Sequence of chain 1.A:
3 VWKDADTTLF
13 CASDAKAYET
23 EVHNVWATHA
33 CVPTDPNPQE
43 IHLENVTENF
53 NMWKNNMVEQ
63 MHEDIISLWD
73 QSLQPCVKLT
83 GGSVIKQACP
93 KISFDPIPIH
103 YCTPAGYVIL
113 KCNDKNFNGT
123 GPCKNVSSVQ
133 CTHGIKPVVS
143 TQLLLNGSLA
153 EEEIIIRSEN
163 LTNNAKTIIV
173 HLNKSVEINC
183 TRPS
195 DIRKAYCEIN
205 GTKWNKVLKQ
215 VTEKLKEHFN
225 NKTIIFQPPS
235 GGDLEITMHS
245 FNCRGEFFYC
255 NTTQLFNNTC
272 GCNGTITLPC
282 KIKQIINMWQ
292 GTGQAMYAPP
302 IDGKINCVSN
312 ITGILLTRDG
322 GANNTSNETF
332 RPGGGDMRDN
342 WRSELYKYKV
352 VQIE

Binding-site contacts:
Ligand atom O6 contacts residue PRO124 of chain 1.A at 3.6 Å.
Ligand atom C3 contacts residue ASN120 of chain 1.A at 3.8 Å.
Ligand atom C6 contacts residue THR122 of chain 1.A at 4.2 Å.
Ligand atom O6 contacts residue GLY123 of chain 1.A at 4.2 Å.
Ligand atom O7 contacts residue ILE158 of chain 1.A at 4.2 Å.
Ligand atom C1 contacts residue ASN120 of chain 1.A at 1.4 Å.
Ligand atom C8 contacts residue SER160 of chain 1.A at 3.9 Å.
Ligand atom C3 contacts residue THR122 of chain 1.A at 4.3 Å.
Ligand atom C4 contacts residue ASN120 of chain 1.A at 4.2 Å.
Ligand atom C8 contacts residue ASN120 of chain 1.A at 4.2 Å.
Ligand atom O5 contacts residue THR122 of chain 1.A at 3.6 Å.
Ligand atom C1 contacts residue THR122 of chain 1.A at 3.8 Å.
Ligand atom O7 contacts residue ASN120 of chain 1.A at 2.9 Å (h-bond).
Ligand atom N2 contacts residue THR122 of chain 1.A at 4.5 Å.
Ligand atom C7 contacts residue ASN120 of chain 1.A at 3.0 Å.
Ligand atom C7 contacts residue ILE158 of chain 1.A at 4.3 Å (hydrophobic).
Ligand atom C2 contacts residue THR122 of chain 1.A at 4.5 Å.
Ligand atom C8 contacts residue LEU163 of chain 1.A at 4.2 Å (hydrophobic).
Ligand atom C8 contacts residue ILE158 of chain 1.A at 3.8 Å (hydrophobic).
Ligand atom N2 contacts residue ASN120 of chain 1.A at 2.8 Å (h-bond).
Ligand atom O5 contacts residue ASN120 of chain 1.A at 2.4 Å (h-bond).
Ligand atom C2 contacts residue ASN120 of chain 1.A at 2.4 Å.
Ligand atom O6 contacts residue THR122 of chain 1.A at 3.7 Å.
Ligand atom C5 contacts residue THR122 of chain 1.A at 3.7 Å.
Ligand atom C5 contacts residue ASN120 of chain 1.A at 3.7 Å.
Ligand atom O7 contacts residue HIS222 of chain 1.A at 3.8 Å.

A small-molecule ligand and the protein it binds are described below.
Small molecule (SMILES): CC(=O)N[C@@H]1[C@@H](O)[C@H](O)[C@@H](CO)O[C@H]1O